Sequence of chain 2.A:
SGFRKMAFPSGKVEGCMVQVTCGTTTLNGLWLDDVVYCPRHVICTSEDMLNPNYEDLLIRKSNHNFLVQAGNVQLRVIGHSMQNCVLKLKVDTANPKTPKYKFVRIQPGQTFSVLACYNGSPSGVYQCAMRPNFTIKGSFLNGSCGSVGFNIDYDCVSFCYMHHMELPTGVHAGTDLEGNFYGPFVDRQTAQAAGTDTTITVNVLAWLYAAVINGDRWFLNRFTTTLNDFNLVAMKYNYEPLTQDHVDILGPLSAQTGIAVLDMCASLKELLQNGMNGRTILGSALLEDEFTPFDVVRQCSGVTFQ

Binding-site contacts:
Ligand atom NH2 contacts residue ASN142 of chain 2.A at 3.4 Å (h-bond).
Ligand atom CH3 contacts residue GLU166 of chain 2.A at 4.0 Å.
Ligand atom O contacts residue THR190 of chain 2.A at 4.0 Å.
Ligand atom O contacts residue CYS145 of chain 2.A at 2.4 Å (h-bond).
Ligand atom NH1 contacts residue GLU166 of chain 2.A at 3.3 Å (salt-bridge).
Ligand atom CD2 contacts residue ASP187 of chain 2.A at 3.9 Å.
Ligand atom CB contacts residue GLU166 of chain 2.A at 3.2 Å.
Ligand atom O contacts residue MET165 of chain 2.A at 3.2 Å.
Ligand atom CB contacts residue CYS145 of chain 2.A at 3.1 Å (hydrophobic).
Ligand atom CB contacts residue HIS41 of chain 2.A at 3.9 Å.
Ligand atom C contacts residue HIS164 of chain 2.A at 4.0 Å.
Ligand atom CD1 contacts residue MET49 of chain 2.A at 3.5 Å (hydrophobic).
Ligand atom N contacts residue GLU166 of chain 2.A at 3.0 Å (salt-bridge).
Ligand atom O contacts residue GLY143 of chain 2.A at 3.7 Å.
Ligand atom CA contacts residue GLU166 of chain 2.A at 3.6 Å.
Ligand atom CD2 contacts residue MET165 of chain 2.A at 3.4 Å (hydrophobic).
Ligand atom CB contacts residue HIS163 of chain 2.A at 3.9 Å.
Ligand atom C contacts residue GLU166 of chain 2.A at 3.8 Å.
Ligand atom C contacts residue CYS145 of chain 2.A at 1.6 Å (hydrophobic).
Ligand atom C contacts residue HIS41 of chain 2.A at 4.0 Å.
Ligand atom N contacts residue HIS164 of chain 2.A at 3.1 Å (h-bond).
Ligand atom CA contacts residue HIS164 of chain 2.A at 4.0 Å.
Ligand atom N contacts residue CYS145 of chain 2.A at 3.2 Å (h-bond).
Ligand atom CD1 contacts residue TYR54 of chain 2.A at 4.0 Å (hydrophobic).
Ligand atom C contacts residue HIS164 of chain 2.A at 3.8 Å.
Ligand atom CA contacts residue CYS145 of chain 2.A at 2.7 Å (hydrophobic).
Ligand atom CG contacts residue LEU141 of chain 2.A at 3.8 Å (hydrophobic).
Ligand atom CA contacts residue HIS164 of chain 2.A at 3.7 Å.
Ligand atom NE contacts residue GLU166 of chain 2.A at 3.7 Å.
Ligand atom CH3 contacts residue THR190 of chain 2.A at 3.1 Å.
Ligand atom N contacts residue HIS41 of chain 2.A at 4.0 Å.
Ligand atom C contacts residue GLN189 of chain 2.A at 4.0 Å.
Ligand atom O contacts residue GLU166 of chain 2.A at 3.0 Å (salt-bridge).
Ligand atom C contacts residue HIS41 of chain 2.A at 3.6 Å.
Ligand atom C contacts residue MET165 of chain 2.A at 3.9 Å (hydrophobic).
Ligand atom NH2 contacts residue LEU141 of chain 2.A at 4.0 Å.
Ligand atom CB contacts residue MET49 of chain 2.A at 4.0 Å (hydrophobic).
Ligand atom O contacts residue GLN189 of chain 2.A at 3.1 Å.
Ligand atom CD1 contacts residue HIS41 of chain 2.A at 3.8 Å.
Ligand atom CZ contacts residue GLU166 of chain 2.A at 3.8 Å.

Sequence of chain 1.A:
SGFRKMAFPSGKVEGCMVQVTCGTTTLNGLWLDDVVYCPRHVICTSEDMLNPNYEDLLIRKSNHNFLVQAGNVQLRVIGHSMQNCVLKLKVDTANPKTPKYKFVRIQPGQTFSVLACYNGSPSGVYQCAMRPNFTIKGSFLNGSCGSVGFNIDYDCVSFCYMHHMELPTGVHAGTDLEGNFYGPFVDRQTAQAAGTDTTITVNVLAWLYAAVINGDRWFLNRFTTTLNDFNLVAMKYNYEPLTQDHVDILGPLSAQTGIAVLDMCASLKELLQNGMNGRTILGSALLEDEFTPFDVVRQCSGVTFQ

The protein below binds the small molecule below.
Small molecule (SMILES): CC(=O)N[C@@H](CC(C)C)C(=O)N[C@@H](CC(C)C)C(=O)N[C@H](C=O)CCCN=C(N)N